This protein binds this small molecule.
Small molecule (SMILES): Cc1cc(C(=O)O)c(C)n1C

Binding-site contacts:
Ligand atom C4 contacts residue GLU203 of chain 1.A at 3.2 Å.
Ligand atom N contacts residue ALA119 of chain 1.A at 4.0 Å.
Ligand atom C contacts residue DMS1 of chain 1.D at 3.9 Å.
Ligand atom C4 contacts residue ASN197 of chain 1.A at 3.6 Å.
Ligand atom C contacts residue ALA119 of chain 1.A at 3.8 Å (hydrophobic).
Ligand atom C contacts residue LEU118 of chain 1.A at 3.6 Å (hydrophobic).
Ligand atom C7 contacts residue TYR202 of chain 1.A at 4.1 Å (hydrophobic).
Ligand atom C7 contacts residue ASN245 of chain 1.A at 3.0 Å.
Ligand atom C5 contacts residue GLY120 of chain 1.A at 3.9 Å.
Ligand atom C4 contacts residue VAL219 of chain 1.A at 4.0 Å (hydrophobic).
Ligand atom C1 contacts residue GLY120 of chain 1.A at 3.8 Å.
Ligand atom N contacts residue GLY120 of chain 1.A at 3.5 Å (h-bond).
Ligand atom C3 contacts residue GLU203 of chain 1.A at 3.7 Å.
Ligand atom O1 contacts residue ASN197 of chain 1.A at 3.4 Å (h-bond).
Ligand atom C2 contacts residue GLY220 of chain 1.A at 4.0 Å.
Ligand atom C6 contacts residue SER247 of chain 1.A at 3.9 Å.
Ligand atom O1 contacts residue GLY220 of chain 1.A at 3.1 Å.
Ligand atom C3 contacts residue VAL219 of chain 1.A at 3.8 Å (hydrophobic).
Ligand atom C1 contacts residue TYR202 of chain 1.A at 3.7 Å (hydrophobic).
Ligand atom N contacts residue TYR202 of chain 1.A at 3.5 Å.
Ligand atom O contacts residue TYR202 of chain 1.A at 4.0 Å.
Ligand atom O1 contacts residue VAL219 of chain 1.A at 4.1 Å.
Ligand atom C7 contacts residue ALA119 of chain 1.A at 4.1 Å (hydrophobic).
Ligand atom C4 contacts residue MET221 of chain 1.A at 3.8 Å (hydrophobic).
Ligand atom C6 contacts residue TYR202 of chain 1.A at 4.0 Å (hydrophobic).
Ligand atom C6 contacts residue GLU203 of chain 1.A at 2.6 Å.
Ligand atom C4 contacts residue GLY220 of chain 1.A at 3.9 Å.
Ligand atom O1 contacts residue MET221 of chain 1.A at 3.0 Å.
Ligand atom C2 contacts residue TYR202 of chain 1.A at 4.0 Å (hydrophobic).
Ligand atom O contacts residue GLU203 of chain 1.A at 2.4 Å (salt-bridge).
Ligand atom C7 contacts residue GLY120 of chain 1.A at 3.7 Å.
Ligand atom C3 contacts residue MET221 of chain 1.A at 4.1 Å (hydrophobic).
Ligand atom C3 contacts residue TYR202 of chain 1.A at 3.8 Å (hydrophobic).
Ligand atom C5 contacts residue GLU203 of chain 1.A at 3.5 Å.
Ligand atom C2 contacts residue VAL219 of chain 1.A at 4.0 Å (hydrophobic).
Ligand atom C5 contacts residue TYR202 of chain 1.A at 3.5 Å (hydrophobic).
Ligand atom C1 contacts residue ALA119 of chain 1.A at 3.9 Å (hydrophobic).
Ligand atom O contacts residue VAL219 of chain 1.A at 3.9 Å.
Ligand atom C contacts residue TYR202 of chain 1.A at 4.1 Å (hydrophobic).
Ligand atom O contacts residue ASN197 of chain 1.A at 2.9 Å (h-bond).

Sequence of chain 1.A:
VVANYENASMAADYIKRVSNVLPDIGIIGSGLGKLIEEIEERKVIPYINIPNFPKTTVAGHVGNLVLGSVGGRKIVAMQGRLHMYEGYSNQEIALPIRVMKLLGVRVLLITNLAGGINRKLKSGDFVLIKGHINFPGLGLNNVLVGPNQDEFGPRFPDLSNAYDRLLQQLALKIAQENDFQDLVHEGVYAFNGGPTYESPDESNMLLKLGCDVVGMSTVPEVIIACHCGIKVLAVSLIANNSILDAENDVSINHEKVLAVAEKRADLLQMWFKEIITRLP